Binding-site contacts:
Ligand atom C8 contacts residue ASN94 of chain 2.D at 3.8 Å.
Ligand atom C8 contacts residue ALA92 of chain 2.D at 3.8 Å (hydrophobic).
Ligand atom C1 contacts residue ASN94 of chain 2.D at 1.4 Å.
Ligand atom N2 contacts residue ASN94 of chain 2.D at 2.7 Å (h-bond).
Ligand atom C7 contacts residue ASN94 of chain 2.D at 3.2 Å.
Ligand atom C2 contacts residue ASN94 of chain 2.D at 2.2 Å.
Ligand atom C3 contacts residue ASN94 of chain 2.D at 3.6 Å.
Ligand atom O5 contacts residue ASN94 of chain 2.D at 2.4 Å (h-bond).
Ligand atom C5 contacts residue ASN94 of chain 2.D at 3.6 Å.
Ligand atom O7 contacts residue ASN94 of chain 2.D at 3.4 Å (h-bond).
Ligand atom O5 contacts residue THR388 of chain 2.D at 4.1 Å.
Ligand atom C8 contacts residue PHE93 of chain 2.D at 4.3 Å (hydrophobic).
Ligand atom C4 contacts residue ASN94 of chain 2.D at 4.0 Å.

Sequence of chain 2.D:
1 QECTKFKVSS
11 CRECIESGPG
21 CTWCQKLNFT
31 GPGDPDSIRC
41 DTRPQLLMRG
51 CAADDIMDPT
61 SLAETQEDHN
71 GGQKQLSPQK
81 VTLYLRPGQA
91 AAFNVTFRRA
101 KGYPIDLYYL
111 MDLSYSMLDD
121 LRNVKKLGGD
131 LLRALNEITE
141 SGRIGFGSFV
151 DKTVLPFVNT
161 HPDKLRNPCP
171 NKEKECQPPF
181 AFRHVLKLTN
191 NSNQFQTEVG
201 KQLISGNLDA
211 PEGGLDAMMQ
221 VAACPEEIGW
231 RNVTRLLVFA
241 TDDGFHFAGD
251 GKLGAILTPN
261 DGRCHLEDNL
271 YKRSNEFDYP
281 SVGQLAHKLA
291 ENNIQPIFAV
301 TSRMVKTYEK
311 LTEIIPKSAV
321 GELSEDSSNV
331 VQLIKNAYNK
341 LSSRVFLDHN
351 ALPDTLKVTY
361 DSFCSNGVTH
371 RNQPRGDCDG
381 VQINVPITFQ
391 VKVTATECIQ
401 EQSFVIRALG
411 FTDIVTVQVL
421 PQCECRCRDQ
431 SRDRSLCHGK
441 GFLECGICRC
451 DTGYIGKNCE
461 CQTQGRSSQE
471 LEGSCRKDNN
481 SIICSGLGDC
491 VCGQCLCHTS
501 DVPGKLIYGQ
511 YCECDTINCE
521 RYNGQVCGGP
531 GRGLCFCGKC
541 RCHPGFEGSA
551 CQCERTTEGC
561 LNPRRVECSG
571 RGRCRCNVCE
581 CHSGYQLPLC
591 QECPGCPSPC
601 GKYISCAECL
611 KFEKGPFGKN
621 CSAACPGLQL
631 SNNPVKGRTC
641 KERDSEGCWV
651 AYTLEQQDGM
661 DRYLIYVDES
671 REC

A protein and the small-molecule ligand that binds it are described below.
Small molecule (SMILES): CC(=O)N[C@@H]1[C@@H](O)[C@H](O)[C@@H](CO)O[C@H]1O